Sequence of chain 1.A:
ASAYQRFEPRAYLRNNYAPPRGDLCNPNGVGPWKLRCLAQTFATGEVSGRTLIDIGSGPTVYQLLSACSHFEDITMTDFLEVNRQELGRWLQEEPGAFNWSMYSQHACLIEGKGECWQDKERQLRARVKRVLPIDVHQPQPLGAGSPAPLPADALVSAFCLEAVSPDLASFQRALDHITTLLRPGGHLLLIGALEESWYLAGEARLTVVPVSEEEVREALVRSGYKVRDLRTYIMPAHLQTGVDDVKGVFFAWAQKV

The protein below binds the small molecule below.
Small molecule (SMILES): Nc1nccc2ccccc12

Binding-site contacts:
Ligand atom C7 contacts residue LYS57 of chain 1.A at 3.4 Å.
Ligand atom C2 contacts residue ASN39 of chain 1.A at 4.0 Å.
Ligand atom C5 contacts residue ASN39 of chain 1.A at 3.9 Å.
Ligand atom C10 contacts residue PHE182 of chain 1.A at 4.2 Å (hydrophobic).
Ligand atom C8 contacts residue PHE182 of chain 1.A at 4.0 Å (hydrophobic).
Ligand atom C2 contacts residue PHE182 of chain 1.A at 4.0 Å (hydrophobic).
Ligand atom C2 contacts residue ARG44 of chain 1.A at 4.0 Å.
Ligand atom C5 contacts residue PHE182 of chain 1.A at 3.5 Å (hydrophobic).
Ligand atom C8 contacts residue TYR40 of chain 1.A at 4.3 Å (hydrophobic).
Ligand atom C6 contacts residue TYR35 of chain 1.A at 4.3 Å (hydrophobic).
Ligand atom C10 contacts residue ARG44 of chain 1.A at 3.5 Å.
Ligand atom C11 contacts residue ASN39 of chain 1.A at 3.7 Å.
Ligand atom C8 contacts residue ASN39 of chain 1.A at 4.3 Å.
Ligand atom C11 contacts residue PHE182 of chain 1.A at 3.7 Å (hydrophobic).
Ligand atom C4 contacts residue ASN39 of chain 1.A at 4.2 Å.
Ligand atom C9 contacts residue VAL53 of chain 1.A at 3.9 Å (hydrophobic).
Ligand atom N1 contacts residue ASP267 of chain 1.A at 3.2 Å (salt-bridge).
Ligand atom N3 contacts residue ASN39 of chain 1.A at 4.2 Å.
Ligand atom C10 contacts residue ASN39 of chain 1.A at 4.3 Å.
Ligand atom C7 contacts residue ASN39 of chain 1.A at 4.0 Å.
Ligand atom N1 contacts residue GLU219 of chain 1.A at 3.1 Å (salt-bridge).
Ligand atom C9 contacts residue PHE182 of chain 1.A at 4.2 Å (hydrophobic).
Ligand atom C7 contacts residue PHE182 of chain 1.A at 3.5 Å (hydrophobic).
Ligand atom N1 contacts residue ALA216 of chain 1.A at 4.2 Å.
Ligand atom C5 contacts residue TYR35 of chain 1.A at 3.0 Å (hydrophobic).
Ligand atom N1 contacts residue ARG44 of chain 1.A at 3.8 Å.
Ligand atom C9 contacts residue ARG44 of chain 1.A at 4.1 Å.
Ligand atom C4 contacts residue PHE182 of chain 1.A at 3.7 Å (hydrophobic).
Ligand atom C6 contacts residue ASN39 of chain 1.A at 3.6 Å.
Ligand atom N3 contacts residue ASP267 of chain 1.A at 4.2 Å.
Ligand atom N1 contacts residue VAL269 of chain 1.A at 3.2 Å.
Ligand atom N3 contacts residue PHE182 of chain 1.A at 3.9 Å.
Ligand atom C7 contacts residue TYR40 of chain 1.A at 3.4 Å (hydrophobic).
Ligand atom C4 contacts residue TYR35 of chain 1.A at 3.4 Å (hydrophobic).
Ligand atom C8 contacts residue LYS57 of chain 1.A at 3.2 Å.
Ligand atom N3 contacts residue GLU219 of chain 1.A at 3.9 Å.
Ligand atom C2 contacts residue ASP267 of chain 1.A at 3.8 Å.
Ligand atom C11 contacts residue ARG44 of chain 1.A at 3.9 Å.
Ligand atom C2 contacts residue GLU219 of chain 1.A at 4.0 Å.
Ligand atom C6 contacts residue PHE182 of chain 1.A at 3.6 Å (hydrophobic).